A protein and the small-molecule ligand that binds it are described below.
Small molecule (SMILES): O=C1C=C2C[C@]3(O)COc4c(ccc(O)c4O)C3=C2C=C1O

Sequence of chain 1.D:
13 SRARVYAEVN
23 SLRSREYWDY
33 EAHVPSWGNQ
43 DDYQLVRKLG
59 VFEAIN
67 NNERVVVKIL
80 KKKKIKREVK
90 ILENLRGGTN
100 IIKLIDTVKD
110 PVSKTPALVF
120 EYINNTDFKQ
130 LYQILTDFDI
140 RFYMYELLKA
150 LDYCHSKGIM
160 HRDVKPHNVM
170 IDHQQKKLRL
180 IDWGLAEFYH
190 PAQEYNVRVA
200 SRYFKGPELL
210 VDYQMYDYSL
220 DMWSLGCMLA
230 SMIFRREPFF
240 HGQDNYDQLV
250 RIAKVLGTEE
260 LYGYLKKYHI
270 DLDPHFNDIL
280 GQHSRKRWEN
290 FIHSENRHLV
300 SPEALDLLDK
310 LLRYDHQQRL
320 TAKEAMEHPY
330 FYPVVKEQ

Binding-site contacts:
Ligand atom C10 contacts residue VAL59 of chain 1.D at 3.5 Å (hydrophobic).
Ligand atom C03 contacts residue LYS74 of chain 1.D at 4.0 Å.
Ligand atom O19 contacts residue VAL72 of chain 1.D at 3.9 Å.
Ligand atom C15 contacts residue GLU120 of chain 1.D at 4.1 Å.
Ligand atom C15 contacts residue VAL72 of chain 1.D at 3.9 Å (hydrophobic).
Ligand atom O22 contacts residue TRP182 of chain 1.D at 3.6 Å (h-bond).
Ligand atom O09 contacts residue ASP181 of chain 1.D at 4.0 Å.
Ligand atom C04 contacts residue ILE180 of chain 1.D at 3.7 Å (hydrophobic).
Ligand atom C05 contacts residue LYS74 of chain 1.D at 3.2 Å.
Ligand atom C12 contacts residue MET169 of chain 1.D at 4.0 Å (hydrophobic).
Ligand atom C03 contacts residue ASP181 of chain 1.D at 4.0 Å.
Ligand atom C17 contacts residue MET169 of chain 1.D at 4.0 Å (hydrophobic).
Ligand atom C17 contacts residue ILE122 of chain 1.D at 3.6 Å (hydrophobic).
Ligand atom O09 contacts residue VAL59 of chain 1.D at 3.7 Å.
Ligand atom O22 contacts residue GLU87 of chain 1.D at 3.2 Å (salt-bridge).
Ligand atom C08 contacts residue ILE180 of chain 1.D at 4.1 Å (hydrophobic).
Ligand atom C16 contacts residue MET169 of chain 1.D at 3.6 Å (hydrophobic).
Ligand atom O19 contacts residue TYR121 of chain 1.D at 3.5 Å.
Ligand atom O18 contacts residue ILE122 of chain 1.D at 2.4 Å (h-bond).
Ligand atom C06 contacts residue ASP181 of chain 1.D at 3.1 Å.
Ligand atom C05 contacts residue ASP181 of chain 1.D at 3.3 Å.
Ligand atom O22 contacts residue PHE119 of chain 1.D at 3.8 Å.
Ligand atom C04 contacts residue ASP181 of chain 1.D at 3.5 Å.
Ligand atom O22 contacts residue LYS74 of chain 1.D at 2.8 Å (salt-bridge).
Ligand atom C02 contacts residue ILE180 of chain 1.D at 3.6 Å (hydrophobic).
Ligand atom O21 contacts residue LYS74 of chain 1.D at 2.5 Å (salt-bridge).
Ligand atom O20 contacts residue MET169 of chain 1.D at 3.6 Å.
Ligand atom C04 contacts residue PHE119 of chain 1.D at 3.5 Å (hydrophobic).
Ligand atom O20 contacts residue ILE180 of chain 1.D at 2.9 Å.
Ligand atom C02 contacts residue PHE119 of chain 1.D at 3.9 Å (hydrophobic).
Ligand atom C13 contacts residue LEU51 of chain 1.D at 4.0 Å (hydrophobic).
Ligand atom O21 contacts residue ASP181 of chain 1.D at 2.2 Å (salt-bridge).
Ligand atom C06 contacts residue PHE119 of chain 1.D at 4.0 Å (hydrophobic).
Ligand atom C16 contacts residue LEU51 of chain 1.D at 3.8 Å (hydrophobic).
Ligand atom C15 contacts residue ILE122 of chain 1.D at 3.9 Å (hydrophobic).
Ligand atom C17 contacts residue VAL72 of chain 1.D at 4.1 Å (hydrophobic).
Ligand atom O19 contacts residue ILE122 of chain 1.D at 2.8 Å (h-bond).
Ligand atom O22 contacts residue ASP181 of chain 1.D at 2.9 Å.
Ligand atom O19 contacts residue GLU120 of chain 1.D at 3.0 Å (salt-bridge).
Ligand atom C06 contacts residue LYS74 of chain 1.D at 3.4 Å.